Binding-site contacts:
Ligand atom O5 contacts residue ASN124 of chain 1.A at 2.4 Å (h-bond).
Ligand atom C8 contacts residue ASN124 of chain 1.A at 4.5 Å.
Ligand atom N2 contacts residue ASN124 of chain 1.A at 2.8 Å (h-bond).
Ligand atom C5 contacts residue ASN124 of chain 1.A at 3.7 Å.
Ligand atom O7 contacts residue ASN124 of chain 1.A at 3.4 Å (h-bond).
Ligand atom C1 contacts residue ASN124 of chain 1.A at 1.4 Å.
Ligand atom C7 contacts residue ASN124 of chain 1.A at 3.3 Å.
Ligand atom C8 contacts residue ARG121 of chain 1.A at 4.1 Å.
Ligand atom C2 contacts residue ASN124 of chain 1.A at 2.3 Å.
Ligand atom C4 contacts residue ASN124 of chain 1.A at 4.1 Å.
Ligand atom C3 contacts residue ASN124 of chain 1.A at 3.7 Å.
Ligand atom C8 contacts residue ILE122 of chain 1.A at 3.8 Å (hydrophobic).

Sequence of chain 1.A:
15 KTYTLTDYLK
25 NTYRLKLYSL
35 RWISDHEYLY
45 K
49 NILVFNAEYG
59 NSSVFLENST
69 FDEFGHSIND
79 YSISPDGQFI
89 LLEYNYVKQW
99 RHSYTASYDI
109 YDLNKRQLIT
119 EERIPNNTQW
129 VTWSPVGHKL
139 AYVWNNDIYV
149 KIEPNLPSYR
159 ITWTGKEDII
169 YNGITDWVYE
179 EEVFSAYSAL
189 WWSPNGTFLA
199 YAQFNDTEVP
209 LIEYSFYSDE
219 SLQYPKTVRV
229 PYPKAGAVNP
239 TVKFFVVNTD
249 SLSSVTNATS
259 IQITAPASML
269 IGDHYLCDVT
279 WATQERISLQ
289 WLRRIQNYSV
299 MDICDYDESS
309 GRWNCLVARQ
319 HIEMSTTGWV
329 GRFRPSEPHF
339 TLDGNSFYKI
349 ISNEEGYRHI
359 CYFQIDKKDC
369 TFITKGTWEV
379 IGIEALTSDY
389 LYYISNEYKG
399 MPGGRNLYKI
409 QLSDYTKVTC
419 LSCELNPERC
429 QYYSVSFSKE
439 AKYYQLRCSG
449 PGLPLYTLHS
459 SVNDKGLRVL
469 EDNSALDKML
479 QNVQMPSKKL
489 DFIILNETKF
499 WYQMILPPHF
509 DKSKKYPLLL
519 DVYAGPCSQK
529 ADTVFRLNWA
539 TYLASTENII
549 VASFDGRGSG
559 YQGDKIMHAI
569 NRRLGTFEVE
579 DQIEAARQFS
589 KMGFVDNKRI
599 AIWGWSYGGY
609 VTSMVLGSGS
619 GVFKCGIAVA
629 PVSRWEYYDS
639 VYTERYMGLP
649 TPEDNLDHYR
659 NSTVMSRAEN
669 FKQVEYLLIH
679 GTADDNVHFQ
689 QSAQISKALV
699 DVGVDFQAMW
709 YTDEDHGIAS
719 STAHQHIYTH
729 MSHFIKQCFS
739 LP

This small molecule binds to this protein.
Small molecule (SMILES): CC(=O)N[C@@H]1[C@@H](O)[C@H](O)[C@@H](CO)O[C@H]1O